Binding-site contacts:
Ligand atom C6 contacts residue HIS149 of chain 23.A at 4.3 Å.
Ligand atom O6 contacts residue HIS149 of chain 23.A at 3.2 Å.
Ligand atom C3 contacts residue HIS149 of chain 23.A at 4.0 Å.
Ligand atom N2 contacts residue HIS149 of chain 23.A at 4.3 Å.
Ligand atom O3 contacts residue HIS149 of chain 23.A at 4.0 Å.
Ligand atom N2 contacts residue ASN153 of chain 23.A at 3.1 Å (h-bond).
Ligand atom C5 contacts residue THR155 of chain 23.A at 4.0 Å.
Ligand atom C1 contacts residue THR155 of chain 23.A at 3.3 Å.
Ligand atom C1 contacts residue HIS158 of chain 23.A at 4.1 Å.
Ligand atom C2 contacts residue HIS149 of chain 23.A at 3.5 Å.
Ligand atom C8 contacts residue ASN153 of chain 23.A at 4.4 Å.
Ligand atom C4 contacts residue ASN153 of chain 23.A at 4.2 Å.
Ligand atom O5 contacts residue HIS158 of chain 23.A at 3.4 Å.
Ligand atom O5 contacts residue HIS149 of chain 23.A at 3.6 Å.
Ligand atom C8 contacts residue GLY102 of chain 2.A at 3.6 Å.
Ligand atom C7 contacts residue HIS149 of chain 23.A at 4.3 Å.
Ligand atom C2 contacts residue ASN153 of chain 23.A at 2.6 Å.
Ligand atom C5 contacts residue ASN153 of chain 23.A at 3.6 Å.
Ligand atom C5 contacts residue GLY156 of chain 23.A at 4.3 Å.
Ligand atom C1 contacts residue ASN153 of chain 23.A at 1.4 Å.
Ligand atom O6 contacts residue HIS158 of chain 23.A at 4.2 Å.
Ligand atom O5 contacts residue THR155 of chain 23.A at 3.4 Å (h-bond).
Ligand atom C4 contacts residue HIS149 of chain 23.A at 3.4 Å.
Ligand atom C1 contacts residue HIS149 of chain 23.A at 3.5 Å.
Ligand atom O7 contacts residue HIS149 of chain 23.A at 3.3 Å.
Ligand atom C6 contacts residue HIS158 of chain 23.A at 4.2 Å.
Ligand atom C7 contacts residue ASN153 of chain 23.A at 4.1 Å.
Ligand atom O5 contacts residue ASN153 of chain 23.A at 2.2 Å (h-bond).
Ligand atom C3 contacts residue ASN153 of chain 23.A at 3.9 Å.
Ligand atom O5 contacts residue GLY156 of chain 23.A at 4.2 Å.
Ligand atom C5 contacts residue HIS158 of chain 23.A at 4.4 Å.
Ligand atom C5 contacts residue HIS149 of chain 23.A at 3.6 Å.
Ligand atom O4 contacts residue HIS149 of chain 23.A at 4.3 Å.
Ligand atom C6 contacts residue GLY156 of chain 23.A at 4.0 Å.

A small-molecule ligand and the protein it binds are described below.
Small molecule (SMILES): CC(=O)N[C@H]1[C@H](O[C@H]2[C@H](O)[C@@H](NC(C)=O)CO[C@@H]2CO)O[C@H](CO)[C@@H](O)[C@@H]1O

Sequence of chain 23.A:
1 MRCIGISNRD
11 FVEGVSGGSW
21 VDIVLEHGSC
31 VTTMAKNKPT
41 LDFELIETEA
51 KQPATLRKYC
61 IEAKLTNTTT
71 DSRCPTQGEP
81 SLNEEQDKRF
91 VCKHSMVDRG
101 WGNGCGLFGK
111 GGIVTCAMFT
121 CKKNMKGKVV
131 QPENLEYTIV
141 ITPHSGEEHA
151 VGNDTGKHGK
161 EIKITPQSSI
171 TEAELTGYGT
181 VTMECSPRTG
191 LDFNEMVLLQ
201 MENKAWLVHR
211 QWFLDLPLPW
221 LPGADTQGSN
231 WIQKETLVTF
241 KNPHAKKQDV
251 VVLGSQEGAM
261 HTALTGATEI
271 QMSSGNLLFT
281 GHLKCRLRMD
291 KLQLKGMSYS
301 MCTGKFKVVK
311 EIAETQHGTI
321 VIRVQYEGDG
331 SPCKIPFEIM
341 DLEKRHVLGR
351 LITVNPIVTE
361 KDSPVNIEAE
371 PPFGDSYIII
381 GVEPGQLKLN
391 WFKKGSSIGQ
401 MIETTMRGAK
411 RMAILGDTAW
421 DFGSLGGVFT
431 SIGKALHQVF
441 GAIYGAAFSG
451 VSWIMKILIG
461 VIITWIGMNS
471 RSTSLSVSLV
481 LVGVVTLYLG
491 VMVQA

Sequence of chain 2.A:
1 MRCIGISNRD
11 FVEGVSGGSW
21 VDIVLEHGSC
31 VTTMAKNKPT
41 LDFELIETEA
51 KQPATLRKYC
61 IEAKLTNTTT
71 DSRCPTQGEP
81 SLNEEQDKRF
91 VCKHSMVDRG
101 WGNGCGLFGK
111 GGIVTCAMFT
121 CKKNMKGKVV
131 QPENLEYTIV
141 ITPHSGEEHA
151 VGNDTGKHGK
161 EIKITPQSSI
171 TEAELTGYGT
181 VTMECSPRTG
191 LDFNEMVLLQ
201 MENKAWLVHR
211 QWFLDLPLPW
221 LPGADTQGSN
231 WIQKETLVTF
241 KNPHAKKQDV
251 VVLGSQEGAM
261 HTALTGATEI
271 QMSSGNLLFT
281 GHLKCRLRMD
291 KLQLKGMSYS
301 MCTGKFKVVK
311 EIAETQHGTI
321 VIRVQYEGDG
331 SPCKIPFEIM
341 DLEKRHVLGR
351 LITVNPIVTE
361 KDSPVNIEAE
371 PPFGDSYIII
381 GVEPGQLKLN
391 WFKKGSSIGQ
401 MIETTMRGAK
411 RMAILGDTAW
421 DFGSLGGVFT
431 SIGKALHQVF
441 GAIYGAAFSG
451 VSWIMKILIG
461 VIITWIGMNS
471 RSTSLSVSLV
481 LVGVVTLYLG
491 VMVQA